The protein below binds the small molecule below.
Small molecule (SMILES): O=P(O)(O)OC[C@H]1O[C@](O)(COP(=O)(O)O)[C@@H](O)[C@@H]1O

Binding-site contacts:
Ligand atom P2 contacts residue SER353 of chain 1.G at 3.6 Å.
Ligand atom O6P contacts residue SER435 of chain 1.G at 3.1 Å (h-bond).
Ligand atom O1P contacts residue PRO433 of chain 1.G at 3.6 Å.
Ligand atom P2 contacts residue THR349 of chain 1.G at 3.8 Å.
Ligand atom O2P contacts residue ARG405 of chain 1.G at 2.7 Å (salt-bridge).
Ligand atom C6 contacts residue LEU347 of chain 1.G at 3.6 Å (hydrophobic).
Ligand atom O4P contacts residue THR348 of chain 1.G at 3.6 Å (h-bond).
Ligand atom O1P contacts residue GLY434 of chain 1.G at 2.8 Å (h-bond).
Ligand atom O3P contacts residue ARG405 of chain 1.G at 2.8 Å (salt-bridge).
Ligand atom O4P contacts residue SER435 of chain 1.G at 2.8 Å (h-bond).
Ligand atom P2 contacts residue SER435 of chain 1.G at 3.5 Å.
Ligand atom P1 contacts residue GLY434 of chain 1.G at 3.8 Å.
Ligand atom O5P contacts residue SER353 of chain 1.G at 2.7 Å (h-bond).
Ligand atom O4 contacts residue THR438 of chain 1.G at 3.4 Å (h-bond).
Ligand atom C3 contacts residue ARG432 of chain 1.G at 3.3 Å.
Ligand atom O4P contacts residue THR349 of chain 1.G at 3.2 Å (h-bond).
Ligand atom C6 contacts residue THR438 of chain 1.G at 3.4 Å.
Ligand atom O3P contacts residue TRP398 of chain 1.G at 2.6 Å (h-bond).
Ligand atom O6 contacts residue THR348 of chain 1.G at 3.6 Å.
Ligand atom O4 contacts residue TYR437 of chain 1.G at 2.8 Å (h-bond).
Ligand atom O6P contacts residue SER353 of chain 1.G at 3.7 Å.
Ligand atom O4 contacts residue GLY436 of chain 1.G at 3.7 Å.
Ligand atom C4 contacts residue GLY434 of chain 1.G at 3.3 Å.
Ligand atom O6 contacts residue SER435 of chain 1.G at 3.7 Å.
Ligand atom P1 contacts residue ARG405 of chain 1.G at 3.7 Å.
Ligand atom O3 contacts residue ARG432 of chain 1.G at 2.7 Å (salt-bridge).
Ligand atom P2 contacts residue THR348 of chain 1.G at 3.6 Å.
Ligand atom O1 contacts residue GLY434 of chain 1.G at 3.6 Å.
Ligand atom O6 contacts residue THR349 of chain 1.G at 3.2 Å (h-bond).
Ligand atom O4 contacts residue GLY434 of chain 1.G at 2.5 Å (h-bond).
Ligand atom C5 contacts residue GLY434 of chain 1.G at 3.5 Å.
Ligand atom O5 contacts residue LEU347 of chain 1.G at 3.8 Å.
Ligand atom C3 contacts residue GLY434 of chain 1.G at 3.5 Å.
Ligand atom O2 contacts residue LEU347 of chain 1.G at 3.6 Å.
Ligand atom O2 contacts residue GLY430 of chain 1.G at 3.3 Å (h-bond).
Ligand atom O6P contacts residue GLY436 of chain 1.G at 2.9 Å (h-bond).
Ligand atom O4P contacts residue THR350 of chain 1.G at 2.7 Å (h-bond).
Ligand atom O3 contacts residue GLY430 of chain 1.G at 3.0 Å.
Ligand atom C6 contacts residue SER353 of chain 1.G at 3.7 Å.
Ligand atom O5P contacts residue THR348 of chain 1.G at 2.6 Å (h-bond).

Sequence of chain 1.G:
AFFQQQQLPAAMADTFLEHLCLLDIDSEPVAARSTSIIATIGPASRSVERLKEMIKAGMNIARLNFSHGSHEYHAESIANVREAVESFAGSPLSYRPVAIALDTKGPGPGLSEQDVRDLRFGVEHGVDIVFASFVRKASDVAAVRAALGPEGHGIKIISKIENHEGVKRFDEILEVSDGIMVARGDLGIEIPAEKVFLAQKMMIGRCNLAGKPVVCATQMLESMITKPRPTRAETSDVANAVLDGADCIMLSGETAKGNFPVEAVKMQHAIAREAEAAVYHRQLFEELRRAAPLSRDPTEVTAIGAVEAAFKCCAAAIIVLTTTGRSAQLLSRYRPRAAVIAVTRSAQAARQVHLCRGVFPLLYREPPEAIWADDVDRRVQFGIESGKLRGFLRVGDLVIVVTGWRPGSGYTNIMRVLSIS